Sequence of chain 1.C:
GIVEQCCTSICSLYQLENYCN

Sequence of chain 1.D:
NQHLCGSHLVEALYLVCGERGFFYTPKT

Sequence of chain 2.D:
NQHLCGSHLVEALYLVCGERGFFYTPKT

This small molecule binds to this protein.
Small molecule (SMILES): CC(=O)Nc1ccc(O)cc1

Binding-site contacts:
Ligand atom C6 contacts residue ALA14 of chain 1.D at 4.2 Å (hydrophobic).
Ligand atom C2 contacts residue HIS10 of chain 1.D at 4.2 Å.
Ligand atom C1 contacts residue HIS10 of chain 1.D at 4.3 Å.
Ligand atom C6 contacts residue LEU16 of chain 1.C at 4.2 Å (hydrophobic).
Ligand atom C5 contacts residue CYS11 of chain 1.C at 3.4 Å (hydrophobic).
Ligand atom C2 contacts residue LEU6 of chain 2.D at 4.3 Å (hydrophobic).
Ligand atom C6 contacts residue HIS5 of chain 2.D at 3.3 Å.
Ligand atom C contacts residue ALA14 of chain 1.D at 4.1 Å (hydrophobic).
Ligand atom C5 contacts residue LEU11 of chain 1.D at 4.3 Å (hydrophobic).
Ligand atom O4 contacts residue CYS6 of chain 1.C at 2.5 Å (h-bond).
Ligand atom C4 contacts residue LEU11 of chain 1.D at 3.8 Å (hydrophobic).
Ligand atom C2 contacts residue HIS5 of chain 2.D at 3.7 Å.
Ligand atom N contacts residue HIS10 of chain 1.D at 3.5 Å (h-bond).
Ligand atom C5 contacts residue LEU16 of chain 1.C at 4.3 Å (hydrophobic).
Ligand atom C4 contacts residue CYS11 of chain 1.C at 3.9 Å (hydrophobic).
Ligand atom O contacts residue SER9 of chain 2.D at 4.1 Å.
Ligand atom C5 contacts residue HIS5 of chain 2.D at 3.6 Å.
Ligand atom C contacts residue HIS5 of chain 2.D at 4.0 Å.
Ligand atom N contacts residue ALA14 of chain 1.D at 3.7 Å.
Ligand atom O4 contacts residue LEU11 of chain 1.D at 4.3 Å.
Ligand atom O4 contacts residue ILE10 of chain 1.C at 3.2 Å.
Ligand atom C2 contacts residue LEU11 of chain 1.D at 3.6 Å (hydrophobic).
Ligand atom C4 contacts residue HIS5 of chain 2.D at 3.8 Å.
Ligand atom C3 contacts residue HIS5 of chain 2.D at 3.6 Å.
Ligand atom O contacts residue HIS10 of chain 1.D at 4.1 Å.
Ligand atom C3 contacts residue CYS6 of chain 1.C at 3.4 Å (hydrophobic).
Ligand atom O contacts residue ALA14 of chain 1.D at 4.3 Å.
Ligand atom O4 contacts residue SER9 of chain 1.C at 3.6 Å.
Ligand atom C1 contacts residue ALA14 of chain 1.D at 4.2 Å (hydrophobic).
Ligand atom C1 contacts residue HIS5 of chain 2.D at 3.4 Å.
Ligand atom N contacts residue HIS5 of chain 2.D at 4.0 Å.
Ligand atom CM contacts residue HIS5 of chain 2.D at 3.2 Å.
Ligand atom C4 contacts residue ILE10 of chain 1.C at 4.2 Å (hydrophobic).
Ligand atom C6 contacts residue CYS11 of chain 1.C at 4.3 Å (hydrophobic).
Ligand atom C contacts residue HIS10 of chain 1.D at 4.3 Å.
Ligand atom C contacts residue SER9 of chain 2.D at 4.4 Å.
Ligand atom C1 contacts residue LEU11 of chain 1.D at 4.2 Å (hydrophobic).
Ligand atom O4 contacts residue CYS11 of chain 1.C at 3.0 Å (h-bond).
Ligand atom C4 contacts residue CYS6 of chain 1.C at 3.4 Å (hydrophobic).
Ligand atom C3 contacts residue LEU11 of chain 1.D at 3.4 Å (hydrophobic).